Sequence of chain 1.B:
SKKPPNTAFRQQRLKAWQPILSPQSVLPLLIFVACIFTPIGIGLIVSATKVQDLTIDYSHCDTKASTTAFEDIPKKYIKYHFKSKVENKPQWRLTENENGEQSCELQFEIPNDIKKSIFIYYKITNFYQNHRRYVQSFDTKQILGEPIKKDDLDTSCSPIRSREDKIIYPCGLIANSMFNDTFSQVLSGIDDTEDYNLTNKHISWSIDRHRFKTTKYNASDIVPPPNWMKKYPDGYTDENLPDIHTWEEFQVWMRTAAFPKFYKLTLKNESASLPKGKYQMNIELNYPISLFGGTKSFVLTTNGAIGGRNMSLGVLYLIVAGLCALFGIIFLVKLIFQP

This small molecule binds to this protein.
Small molecule (SMILES): CC(=O)N[C@H]1[C@H](O[C@H]2[C@H](O)[C@@H](NC(C)=O)CO[C@@H]2CO)O[C@H](CO)[C@@H](O)[C@@H]1O

Binding-site contacts:
Ligand atom C2 contacts residue ASN216 of chain 1.B at 3.5 Å.
Ligand atom C3 contacts residue ASN288 of chain 1.B at 3.8 Å.
Ligand atom C5 contacts residue TYR215 of chain 1.B at 4.0 Å (hydrophobic).
Ligand atom O5 contacts residue ASN288 of chain 1.B at 2.4 Å (h-bond).
Ligand atom C5 contacts residue ASN216 of chain 1.B at 4.1 Å.
Ligand atom C1 contacts residue ASN288 of chain 1.B at 1.4 Å.
Ligand atom C6 contacts residue ALA291 of chain 1.B at 4.1 Å (hydrophobic).
Ligand atom C4 contacts residue ASN288 of chain 1.B at 4.2 Å.
Ligand atom O6 contacts residue TYR215 of chain 1.B at 3.2 Å.
Ligand atom N2 contacts residue ASN216 of chain 1.B at 4.4 Å.
Ligand atom O7 contacts residue THR218 of chain 1.B at 3.4 Å.
Ligand atom O5 contacts residue ASN216 of chain 1.B at 3.3 Å (h-bond).
Ligand atom C7 contacts residue THR218 of chain 1.B at 4.0 Å.
Ligand atom O5 contacts residue ALA291 of chain 1.B at 4.2 Å.
Ligand atom C8 contacts residue ASN288 of chain 1.B at 4.0 Å.
Ligand atom C7 contacts residue ASN288 of chain 1.B at 3.6 Å.
Ligand atom C5 contacts residue ASN288 of chain 1.B at 3.7 Å.
Ligand atom O5 contacts residue TYR215 of chain 1.B at 3.2 Å.
Ligand atom C5 contacts residue ALA291 of chain 1.B at 3.8 Å (hydrophobic).
Ligand atom N2 contacts residue SER290 of chain 1.B at 4.3 Å.
Ligand atom C8 contacts residue THR218 of chain 1.B at 3.8 Å.
Ligand atom C2 contacts residue ASN288 of chain 1.B at 2.4 Å.
Ligand atom O7 contacts residue ASN288 of chain 1.B at 4.5 Å.
Ligand atom C1 contacts residue ASN216 of chain 1.B at 3.4 Å.
Ligand atom C1 contacts residue TYR215 of chain 1.B at 4.2 Å (hydrophobic).
Ligand atom C8 contacts residue ASN216 of chain 1.B at 3.9 Å.
Ligand atom N2 contacts residue ASN288 of chain 1.B at 2.8 Å (h-bond).
Ligand atom O6 contacts residue ALA291 of chain 1.B at 3.3 Å.
Ligand atom O6 contacts residue NAG1 of chain 1.G at 2.8 Å (h-bond).
Ligand atom O6 contacts residue ASN216 of chain 1.B at 3.7 Å.
Ligand atom C6 contacts residue ASN216 of chain 1.B at 4.1 Å.
Ligand atom C8 contacts residue LEU217 of chain 1.B at 4.4 Å (hydrophobic).
Ligand atom C6 contacts residue TYR215 of chain 1.B at 3.6 Å (hydrophobic).
Ligand atom C6 contacts residue NAG1 of chain 1.G at 3.8 Å.